Binding-site contacts:
Ligand atom C contacts residue GLY25 of chain 1.E at 3.4 Å.
Ligand atom NE1 contacts residue GLN45 of chain 1.F at 2.9 Å (h-bond).
Ligand atom CA contacts residue SER51 of chain 1.E at 3.9 Å.
Ligand atom CE2 contacts residue GLN45 of chain 1.F at 3.8 Å.
Ligand atom N contacts residue ASP27 of chain 1.E at 3.1 Å (salt-bridge).
Ligand atom CA contacts residue GLY25 of chain 1.E at 3.4 Å.
Ligand atom CD1 contacts residue SER51 of chain 1.E at 3.5 Å.
Ligand atom O contacts residue SER51 of chain 1.E at 2.8 Å (h-bond).
Ligand atom O contacts residue ARG24 of chain 1.E at 3.5 Å.
Ligand atom OXT contacts residue THR50 of chain 1.F at 3.1 Å (h-bond).
Ligand atom CG contacts residue SER51 of chain 1.E at 3.9 Å.
Ligand atom CZ2 contacts residue ALA44 of chain 1.F at 3.9 Å (hydrophobic).
Ligand atom N contacts residue GLY25 of chain 1.E at 2.6 Å (h-bond).
Ligand atom CD1 contacts residue THR47 of chain 1.F at 4.0 Å.
Ligand atom CE3 contacts residue HIS32 of chain 1.F at 4.0 Å.
Ligand atom CZ2 contacts residue ILE53 of chain 1.F at 3.7 Å (hydrophobic).
Ligand atom CH2 contacts residue GLY21 of chain 1.F at 3.8 Å.
Ligand atom C contacts residue THR47 of chain 1.F at 3.4 Å.
Ligand atom CA contacts residue THR23 of chain 1.E at 3.8 Å.
Ligand atom O contacts residue THR47 of chain 1.F at 3.6 Å.
Ligand atom N contacts residue THR28 of chain 1.E at 3.1 Å (h-bond).
Ligand atom CE2 contacts residue ALA44 of chain 1.F at 4.0 Å (hydrophobic).
Ligand atom CA contacts residue THR28 of chain 1.E at 3.5 Å.
Ligand atom C contacts residue SER51 of chain 1.E at 3.4 Å.
Ligand atom CE2 contacts residue THR50 of chain 1.F at 3.9 Å.
Ligand atom N contacts residue THR23 of chain 1.E at 2.9 Å (h-bond).
Ligand atom NE1 contacts residue SER51 of chain 1.E at 4.0 Å.
Ligand atom CB contacts residue SER51 of chain 1.E at 3.5 Å.
Ligand atom O contacts residue THR23 of chain 1.E at 3.9 Å.
Ligand atom O contacts residue GLY25 of chain 1.E at 3.1 Å (h-bond).
Ligand atom CZ2 contacts residue THR50 of chain 1.F at 4.0 Å.
Ligand atom OXT contacts residue THR47 of chain 1.F at 2.5 Å (h-bond).
Ligand atom CB contacts residue THR23 of chain 1.E at 3.8 Å.
Ligand atom CD1 contacts residue GLN45 of chain 1.F at 3.7 Å.
Ligand atom OXT contacts residue HIS49 of chain 1.F at 3.7 Å.
Ligand atom OXT contacts residue GLY25 of chain 1.E at 4.0 Å.
Ligand atom NE1 contacts residue ALA44 of chain 1.F at 3.8 Å.
Ligand atom CZ3 contacts residue GLY21 of chain 1.F at 3.8 Å.
Ligand atom CB contacts residue THR28 of chain 1.E at 3.6 Å.
Ligand atom CD2 contacts residue THR50 of chain 1.F at 4.0 Å.

This small molecule binds to this protein.
Small molecule (SMILES): N[C@@H](Cc1c[nH]c2ccccc12)C(=O)O

Sequence of chain 1.F:
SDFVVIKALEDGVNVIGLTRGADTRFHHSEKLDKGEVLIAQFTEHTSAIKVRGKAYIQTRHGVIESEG

Sequence of chain 1.E:
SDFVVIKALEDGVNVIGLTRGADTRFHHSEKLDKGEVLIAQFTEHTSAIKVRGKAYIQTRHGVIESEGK